Sequence of chain 1.F:
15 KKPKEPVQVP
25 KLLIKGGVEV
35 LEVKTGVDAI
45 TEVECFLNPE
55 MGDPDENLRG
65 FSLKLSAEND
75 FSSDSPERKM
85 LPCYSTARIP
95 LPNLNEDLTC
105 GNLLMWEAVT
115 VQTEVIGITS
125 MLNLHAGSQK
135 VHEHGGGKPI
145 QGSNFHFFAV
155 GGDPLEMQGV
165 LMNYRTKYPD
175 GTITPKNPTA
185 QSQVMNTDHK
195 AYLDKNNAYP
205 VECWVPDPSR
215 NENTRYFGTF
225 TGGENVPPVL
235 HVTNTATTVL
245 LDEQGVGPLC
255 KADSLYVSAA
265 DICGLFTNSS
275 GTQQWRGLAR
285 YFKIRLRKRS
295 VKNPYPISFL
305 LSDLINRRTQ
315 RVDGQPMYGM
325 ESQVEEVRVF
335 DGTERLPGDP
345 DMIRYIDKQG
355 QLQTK

Binding-site contacts:
Ligand atom C10 contacts residue LEU62 of chain 5.F at 3.6 Å (hydrophobic).
Ligand atom N5 contacts residue GLN278 of chain 5.F at 3.9 Å.
Ligand atom O1B contacts residue THR276 of chain 5.F at 2.4 Å (h-bond).
Ligand atom O9 contacts residue LEU67 of chain 5.F at 2.3 Å.
Ligand atom C9 contacts residue LYS68 of chain 5.F at 3.6 Å.
Ligand atom C11 contacts residue PHE270 of chain 5.F at 3.9 Å (hydrophobic).
Ligand atom C11 contacts residue LEU62 of chain 5.F at 3.9 Å (hydrophobic).
Ligand atom C11 contacts residue THR276 of chain 5.F at 3.2 Å.
Ligand atom O8 contacts residue LYS68 of chain 5.F at 3.1 Å.
Ligand atom O9 contacts residue GLN278 of chain 5.F at 4.1 Å.
Ligand atom C11 contacts residue PHE65 of chain 5.F at 4.0 Å (hydrophobic).
Ligand atom O10 contacts residue LEU62 of chain 5.F at 3.2 Å.
Ligand atom C9 contacts residue LEU67 of chain 5.F at 3.4 Å (hydrophobic).
Ligand atom C8 contacts residue GLN278 of chain 5.F at 3.7 Å.
Ligand atom C1 contacts residue THR276 of chain 5.F at 3.1 Å.
Ligand atom O8 contacts residue GLN278 of chain 5.F at 3.5 Å (h-bond).
Ligand atom O1A contacts residue ASN272 of chain 5.F at 4.1 Å.
Ligand atom C10 contacts residue GLN278 of chain 5.F at 4.1 Å.
Ligand atom O8 contacts residue ASN272 of chain 5.F at 3.3 Å (h-bond).
Ligand atom C10 contacts residue ASN272 of chain 5.F at 3.9 Å.
Ligand atom O1B contacts residue ASN272 of chain 5.F at 3.4 Å (h-bond).
Ligand atom C11 contacts residue GLN278 of chain 5.F at 3.5 Å.
Ligand atom O10 contacts residue PHE75 of chain 4.F at 3.9 Å.
Ligand atom O1B contacts residue LYS68 of chain 5.F at 3.0 Å (salt-bridge).
Ligand atom C11 contacts residue PHE75 of chain 4.F at 3.5 Å (hydrophobic).
Ligand atom C1 contacts residue ASN272 of chain 5.F at 3.9 Å.
Ligand atom O7 contacts residue LEU62 of chain 5.F at 3.9 Å.
Ligand atom O8 contacts residue THR276 of chain 5.F at 3.9 Å.
Ligand atom C6 contacts residue ASN272 of chain 5.F at 3.6 Å.
Ligand atom C7 contacts residue GLN278 of chain 5.F at 3.9 Å.
Ligand atom O1A contacts residue SER274 of chain 5.F at 3.8 Å.
Ligand atom O4 contacts residue ASP74 of chain 4.F at 4.0 Å.
Ligand atom N5 contacts residue ASN272 of chain 5.F at 3.2 Å (h-bond).
Ligand atom O1A contacts residue THR276 of chain 5.F at 3.3 Å (h-bond).
Ligand atom C11 contacts residue ASN272 of chain 5.F at 3.6 Å.
Ligand atom C11 contacts residue HIS138 of chain 1.F at 3.1 Å.
Ligand atom C9 contacts residue GLN278 of chain 5.F at 3.3 Å.
Ligand atom C8 contacts residue LYS68 of chain 5.F at 3.5 Å.
Ligand atom C6 contacts residue LYS68 of chain 5.F at 4.0 Å.
Ligand atom O9 contacts residue LYS68 of chain 5.F at 2.5 Å (salt-bridge).

This small molecule binds to this protein.
Small molecule (SMILES): CC(=O)N[C@H]1[C@H]([C@H](O)[C@H](O)CO)O[C@@](O[C@H](CO)[C@@H](O)[C@@H]2O[C@@H](C(=O)O)C[C@H](O)[C@H]2NC(C)=O)(C(=O)O)C[C@@H]1O

Sequence of chain 5.F:
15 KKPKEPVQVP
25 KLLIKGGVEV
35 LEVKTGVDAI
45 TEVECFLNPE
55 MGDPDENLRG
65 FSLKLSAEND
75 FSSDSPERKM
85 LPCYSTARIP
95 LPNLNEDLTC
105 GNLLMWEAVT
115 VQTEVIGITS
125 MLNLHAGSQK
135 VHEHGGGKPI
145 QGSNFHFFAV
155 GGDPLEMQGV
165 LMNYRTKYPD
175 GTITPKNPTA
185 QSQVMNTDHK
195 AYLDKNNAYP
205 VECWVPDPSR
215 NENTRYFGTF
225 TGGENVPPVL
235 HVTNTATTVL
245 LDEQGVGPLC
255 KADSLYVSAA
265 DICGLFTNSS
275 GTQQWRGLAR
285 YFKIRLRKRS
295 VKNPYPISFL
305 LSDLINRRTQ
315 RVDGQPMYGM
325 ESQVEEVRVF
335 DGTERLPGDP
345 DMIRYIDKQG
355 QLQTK

Sequence of chain 4.F:
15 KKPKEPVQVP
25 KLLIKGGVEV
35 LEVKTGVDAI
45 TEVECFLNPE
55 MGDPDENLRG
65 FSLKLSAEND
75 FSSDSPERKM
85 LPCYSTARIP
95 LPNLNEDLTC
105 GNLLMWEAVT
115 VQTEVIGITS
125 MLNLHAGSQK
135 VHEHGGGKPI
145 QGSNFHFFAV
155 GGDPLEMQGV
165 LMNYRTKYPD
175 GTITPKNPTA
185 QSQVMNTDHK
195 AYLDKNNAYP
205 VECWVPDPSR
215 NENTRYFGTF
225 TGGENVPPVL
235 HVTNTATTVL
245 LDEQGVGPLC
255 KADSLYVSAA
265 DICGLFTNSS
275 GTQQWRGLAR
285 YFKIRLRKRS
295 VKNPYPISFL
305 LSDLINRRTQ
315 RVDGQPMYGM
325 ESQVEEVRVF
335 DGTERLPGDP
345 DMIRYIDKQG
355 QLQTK